Binding-site contacts:
Ligand atom N2 contacts residue LEU46 of chain 1.B at 4.4 Å.
Ligand atom C4 contacts residue ASN53 of chain 1.B at 4.3 Å.
Ligand atom C2 contacts residue ASN53 of chain 1.B at 2.5 Å.
Ligand atom O7 contacts residue ASN53 of chain 1.B at 4.1 Å.
Ligand atom C3 contacts residue ASN53 of chain 1.B at 3.8 Å.
Ligand atom N2 contacts residue ASN53 of chain 1.B at 3.0 Å (h-bond).
Ligand atom C7 contacts residue LEU46 of chain 1.B at 3.8 Å (hydrophobic).
Ligand atom C5 contacts residue ASN53 of chain 1.B at 3.6 Å.
Ligand atom O6 contacts residue THR55 of chain 1.B at 3.4 Å.
Ligand atom C7 contacts residue ASN53 of chain 1.B at 3.8 Å.
Ligand atom C8 contacts residue PRO48 of chain 1.B at 4.0 Å (hydrophobic).
Ligand atom C1 contacts residue ASN53 of chain 1.B at 1.4 Å.
Ligand atom O7 contacts residue LEU46 of chain 1.B at 3.8 Å.
Ligand atom O5 contacts residue ASN53 of chain 1.B at 2.3 Å (h-bond).
Ligand atom C8 contacts residue LEU46 of chain 1.B at 4.0 Å (hydrophobic).

Sequence of chain 1.B:
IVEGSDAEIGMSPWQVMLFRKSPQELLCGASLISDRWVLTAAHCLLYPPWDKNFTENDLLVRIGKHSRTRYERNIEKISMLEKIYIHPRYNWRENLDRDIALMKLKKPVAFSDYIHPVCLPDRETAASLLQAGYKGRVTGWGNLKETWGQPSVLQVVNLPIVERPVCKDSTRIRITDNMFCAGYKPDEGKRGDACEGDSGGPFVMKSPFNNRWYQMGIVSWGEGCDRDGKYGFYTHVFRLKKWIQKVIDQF

The small molecule below binds the protein below.
Small molecule (SMILES): CC(=O)N[C@H]1[C@H](O[C@H]2[C@H](O)[C@@H](NC(C)=O)CO[C@@H]2CO)O[C@H](CO)[C@@H](O)[C@@H]1O